Sequence of chain 2.A:
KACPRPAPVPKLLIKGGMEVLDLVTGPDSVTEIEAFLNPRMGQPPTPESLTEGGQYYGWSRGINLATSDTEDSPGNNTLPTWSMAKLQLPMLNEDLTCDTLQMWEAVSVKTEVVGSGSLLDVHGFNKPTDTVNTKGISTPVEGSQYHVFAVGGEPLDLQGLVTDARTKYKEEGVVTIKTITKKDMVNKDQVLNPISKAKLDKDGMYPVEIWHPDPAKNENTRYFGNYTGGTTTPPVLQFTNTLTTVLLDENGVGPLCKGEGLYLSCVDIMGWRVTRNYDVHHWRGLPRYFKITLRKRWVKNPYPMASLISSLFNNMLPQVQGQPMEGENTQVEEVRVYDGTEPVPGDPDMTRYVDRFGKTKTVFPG

This small molecule binds to this protein.
Small molecule (SMILES): CC(=O)N[C@H]1[C@H]([C@H](O)[C@H](O)CO)O[C@@](O[C@H]2[C@@H](O)[C@@H](CO)O[C@@H](O[C@H]3[C@H](O)[C@@H](O)[C@H](O)O[C@@H]3CO)[C@@H]2O)(C(=O)O)C[C@@H]1O

Binding-site contacts:
Ligand atom O1B contacts residue ARG77 of chain 2.E at 2.8 Å (salt-bridge).
Ligand atom C7 contacts residue TYR72 of chain 2.E at 4.2 Å (hydrophobic).
Ligand atom C3 contacts residue GLY78 of chain 2.E at 4.2 Å.
Ligand atom N5 contacts residue TYR72 of chain 2.E at 3.2 Å (h-bond).
Ligand atom C3 contacts residue VAL296 of chain 2.E at 3.5 Å (hydrophobic).
Ligand atom O4 contacts residue TYR72 of chain 2.E at 3.9 Å.
Ligand atom O8 contacts residue TYR72 of chain 2.E at 3.2 Å (h-bond).
Ligand atom O1A contacts residue TYR72 of chain 2.E at 3.4 Å.
Ligand atom O4 contacts residue HIS298 of chain 2.E at 3.1 Å (h-bond).
Ligand atom C10 contacts residue TYR72 of chain 2.E at 4.2 Å (hydrophobic).
Ligand atom O6 contacts residue GLY78 of chain 2.E at 3.8 Å.
Ligand atom O6 contacts residue ASN93 of chain 2.E at 2.8 Å (h-bond).
Ligand atom C2 contacts residue GLY78 of chain 2.E at 4.2 Å.
Ligand atom O3 contacts residue VAL296 of chain 2.E at 4.2 Å.
Ligand atom O10 contacts residue ASN293 of chain 2.E at 3.8 Å.
Ligand atom O3 contacts residue GLY78 of chain 2.E at 3.6 Å.
Ligand atom C6 contacts residue TYR72 of chain 2.E at 3.5 Å (hydrophobic).
Ligand atom C8 contacts residue TYR72 of chain 2.E at 4.2 Å (hydrophobic).
Ligand atom O10 contacts residue THR291 of chain 2.E at 4.0 Å.
Ligand atom O1A contacts residue ARG77 of chain 2.E at 3.1 Å (salt-bridge).
Ligand atom O6 contacts residue THR94 of chain 2.E at 3.7 Å.
Ligand atom C5 contacts residue TYR72 of chain 2.E at 3.5 Å (hydrophobic).
Ligand atom C4 contacts residue HIS298 of chain 2.E at 3.7 Å.
Ligand atom C4 contacts residue GLY78 of chain 2.E at 3.4 Å.
Ligand atom O6 contacts residue ARG77 of chain 2.E at 4.0 Å.
Ligand atom C11 contacts residue ASP85 of chain 2.A at 3.8 Å.
Ligand atom O4 contacts residue VAL296 of chain 2.E at 4.2 Å.
Ligand atom C1 contacts residue TYR72 of chain 2.E at 3.7 Å (hydrophobic).
Ligand atom O1A contacts residue GLY78 of chain 2.E at 3.6 Å (h-bond).
Ligand atom C6 contacts residue ASN93 of chain 2.E at 3.5 Å.
Ligand atom C4 contacts residue TYR72 of chain 2.E at 3.2 Å (hydrophobic).
Ligand atom O4 contacts residue ILE79 of chain 2.E at 3.4 Å (h-bond).
Ligand atom O4 contacts residue GLY78 of chain 2.E at 3.1 Å.
Ligand atom C1 contacts residue ARG77 of chain 2.E at 3.4 Å.
Ligand atom C4 contacts residue ARG77 of chain 2.E at 4.2 Å.
Ligand atom O4 contacts residue THR291 of chain 2.E at 3.4 Å.
Ligand atom C3 contacts residue GLY78 of chain 2.E at 4.1 Å.
Ligand atom C3 contacts residue HIS298 of chain 2.E at 3.6 Å.
Ligand atom O1B contacts residue TYR72 of chain 2.E at 3.7 Å.
Ligand atom C5 contacts residue ASN93 of chain 2.E at 4.3 Å.

Sequence of chain 2.E:
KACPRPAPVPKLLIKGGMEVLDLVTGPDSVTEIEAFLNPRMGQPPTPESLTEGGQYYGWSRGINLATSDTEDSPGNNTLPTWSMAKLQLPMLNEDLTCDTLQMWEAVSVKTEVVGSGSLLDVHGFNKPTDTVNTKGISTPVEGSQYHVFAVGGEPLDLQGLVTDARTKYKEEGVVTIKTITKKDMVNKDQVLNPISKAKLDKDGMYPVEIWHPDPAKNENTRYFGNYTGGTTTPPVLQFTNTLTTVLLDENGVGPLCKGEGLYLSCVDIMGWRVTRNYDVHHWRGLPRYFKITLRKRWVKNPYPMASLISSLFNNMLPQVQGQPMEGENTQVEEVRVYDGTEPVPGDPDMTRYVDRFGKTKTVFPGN